Sequence of chain 1.L:
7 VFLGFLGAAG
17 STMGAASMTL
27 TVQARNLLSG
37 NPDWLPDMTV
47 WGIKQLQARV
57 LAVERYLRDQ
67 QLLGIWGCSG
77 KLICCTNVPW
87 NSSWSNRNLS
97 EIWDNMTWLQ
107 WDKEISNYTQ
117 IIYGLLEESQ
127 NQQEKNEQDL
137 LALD

Binding-site contacts:
Ligand atom C1 contacts residue ARG110 of chain 1.G at 3.5 Å.
Ligand atom C2 contacts residue GLY112 of chain 1.G at 3.7 Å.
Ligand atom O6 contacts residue PHE31 of chain 1.G at 2.8 Å (h-bond).
Ligand atom N2 contacts residue HIS33 of chain 1.G at 3.2 Å (h-bond).
Ligand atom O7 contacts residue ASN58 of chain 1.I at 3.1 Å (h-bond).
Ligand atom C5 contacts residue ARG110 of chain 1.G at 3.2 Å.
Ligand atom C8 contacts residue HIS33 of chain 1.G at 3.9 Å.
Ligand atom O7 contacts residue TYR32 of chain 1.G at 3.9 Å.
Ligand atom C8 contacts residue LEU9 of chain 1.L at 3.7 Å (hydrophobic).
Ligand atom O4 contacts residue ASP57 of chain 1.G at 3.5 Å (salt-bridge).
Ligand atom C5 contacts residue ASN58 of chain 1.I at 3.6 Å.
Ligand atom C7 contacts residue SER17 of chain 1.L at 3.2 Å.
Ligand atom N2 contacts residue ASN58 of chain 1.I at 2.9 Å (h-bond).
Ligand atom C6 contacts residue ASP111 of chain 1.G at 3.4 Å.
Ligand atom C3 contacts residue ASN58 of chain 1.I at 3.8 Å.
Ligand atom C6 contacts residue PHE31 of chain 1.G at 3.5 Å (hydrophobic).
Ligand atom C7 contacts residue ASN58 of chain 1.I at 3.2 Å.
Ligand atom C8 contacts residue ARG110 of chain 1.G at 3.5 Å.
Ligand atom O2 contacts residue GLY112 of chain 1.G at 2.7 Å (h-bond).
Ligand atom C8 contacts residue PHE31 of chain 1.G at 3.8 Å (hydrophobic).
Ligand atom O3 contacts residue HIS33 of chain 1.G at 3.1 Å (h-bond).
Ligand atom O2 contacts residue THR115 of chain 1.G at 3.9 Å.
Ligand atom C1 contacts residue ASN58 of chain 1.I at 1.4 Å.
Ligand atom C8 contacts residue SER17 of chain 1.L at 3.8 Å.
Ligand atom C2 contacts residue ASN58 of chain 1.I at 2.4 Å.
Ligand atom O3 contacts residue THR115 of chain 1.G at 3.8 Å.
Ligand atom O7 contacts residue SER17 of chain 1.L at 2.2 Å (h-bond).
Ligand atom O4 contacts residue ASP111 of chain 1.G at 3.9 Å.
Ligand atom C8 contacts residue LEU109 of chain 1.G at 3.7 Å (hydrophobic).
Ligand atom C3 contacts residue HIS33 of chain 1.G at 3.9 Å.
Ligand atom O7 contacts residue HIS33 of chain 1.G at 3.0 Å (h-bond).
Ligand atom O4 contacts residue THR115 of chain 1.G at 3.8 Å.
Ligand atom O7 contacts residue PHE31 of chain 1.G at 4.0 Å.
Ligand atom O6 contacts residue SER113 of chain 1.G at 2.5 Å (h-bond).
Ligand atom O5 contacts residue ASN58 of chain 1.I at 2.3 Å (h-bond).
Ligand atom O5 contacts residue ARG110 of chain 1.G at 3.2 Å (salt-bridge).
Ligand atom C7 contacts residue HIS33 of chain 1.G at 3.1 Å.
Ligand atom O6 contacts residue ARG110 of chain 1.G at 2.9 Å (salt-bridge).
Ligand atom C6 contacts residue ASN30 of chain 1.G at 3.8 Å.
Ligand atom C6 contacts residue SER113 of chain 1.G at 3.7 Å.

Sequence of chain 1.I:
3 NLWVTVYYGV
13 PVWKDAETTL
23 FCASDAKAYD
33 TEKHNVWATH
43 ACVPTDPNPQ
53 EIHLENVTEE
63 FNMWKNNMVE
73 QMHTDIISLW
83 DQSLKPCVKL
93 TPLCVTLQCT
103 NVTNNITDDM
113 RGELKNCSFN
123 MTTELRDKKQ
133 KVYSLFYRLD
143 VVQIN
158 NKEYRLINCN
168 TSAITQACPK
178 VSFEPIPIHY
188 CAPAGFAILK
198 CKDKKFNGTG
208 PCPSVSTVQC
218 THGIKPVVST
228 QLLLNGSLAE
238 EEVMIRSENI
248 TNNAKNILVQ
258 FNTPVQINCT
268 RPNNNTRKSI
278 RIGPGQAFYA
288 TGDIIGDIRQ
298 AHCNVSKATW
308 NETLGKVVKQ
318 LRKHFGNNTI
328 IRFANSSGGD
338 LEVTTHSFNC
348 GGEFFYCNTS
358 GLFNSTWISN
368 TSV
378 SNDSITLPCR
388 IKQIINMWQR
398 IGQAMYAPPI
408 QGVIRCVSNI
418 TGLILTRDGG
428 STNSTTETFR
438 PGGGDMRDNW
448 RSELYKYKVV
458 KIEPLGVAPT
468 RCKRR

A protein and the small-molecule ligand that binds it are described below.
Small molecule (SMILES): CC(=O)N[C@H]1[C@H](O[C@H]2[C@H](O)[C@@H](NC(C)=O)CO[C@@H]2CO)O[C@H](CO)[C@@H](O[C@@H]2O[C@H](CO[C@H]3O[C@H](CO)[C@@H](O)[C@H](O)[C@@H]3O)[C@@H](O)[C@H](O[C@H]3O[C@H](CO)[C@@H](O)[C@H](O)[C@@H]3O)[C@@H]2O)[C@@H]1O

Sequence of chain 1.G:
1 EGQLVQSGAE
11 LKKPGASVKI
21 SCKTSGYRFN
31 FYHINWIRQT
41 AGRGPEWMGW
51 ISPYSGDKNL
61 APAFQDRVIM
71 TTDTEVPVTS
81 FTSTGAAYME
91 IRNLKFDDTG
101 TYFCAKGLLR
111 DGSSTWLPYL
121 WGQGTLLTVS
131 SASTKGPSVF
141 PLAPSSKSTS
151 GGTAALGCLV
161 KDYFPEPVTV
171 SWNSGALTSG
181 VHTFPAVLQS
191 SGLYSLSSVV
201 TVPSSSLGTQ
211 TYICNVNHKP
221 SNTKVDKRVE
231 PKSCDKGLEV